Sequence of chain 3.A:
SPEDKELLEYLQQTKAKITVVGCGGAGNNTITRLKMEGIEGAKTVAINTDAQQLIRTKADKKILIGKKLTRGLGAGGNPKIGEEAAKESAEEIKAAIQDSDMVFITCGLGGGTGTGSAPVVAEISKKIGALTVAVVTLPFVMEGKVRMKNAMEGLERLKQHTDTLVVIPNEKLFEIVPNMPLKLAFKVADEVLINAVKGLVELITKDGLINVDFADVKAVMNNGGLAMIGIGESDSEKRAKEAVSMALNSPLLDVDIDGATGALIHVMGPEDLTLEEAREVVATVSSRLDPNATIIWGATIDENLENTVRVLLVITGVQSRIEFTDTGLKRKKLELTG

Binding-site contacts:
Ligand atom O2B contacts residue GLY47 of chain 3.A at 2.7 Å (h-bond).
Ligand atom O3G contacts residue THR135 of chain 3.A at 2.8 Å (h-bond).
Ligand atom PB contacts residue MG1 of chain 3.C at 3.5 Å.
Ligand atom N3 contacts residue PHE208 of chain 3.A at 3.7 Å.
Ligand atom C2' contacts residue GLU165 of chain 3.A at 3.1 Å.
Ligand atom O4' contacts residue GLY130 of chain 3.A at 3.7 Å.
Ligand atom O1G contacts residue GLY99 of chain 3.A at 2.5 Å (h-bond).
Ligand atom O2G contacts residue MG1 of chain 3.C at 2.7 Å.
Ligand atom N2 contacts residue ALA211 of chain 3.A at 3.5 Å.
Ligand atom C2 contacts residue ASP212 of chain 3.A at 3.1 Å.
Ligand atom O1A contacts residue ALA48 of chain 3.A at 2.5 Å (h-bond).
Ligand atom O3G contacts residue MG1 of chain 3.C at 2.8 Å.
Ligand atom C3' contacts residue ARG169 of chain 3.A at 3.4 Å.
Ligand atom PG contacts residue MG1 of chain 3.C at 3.2 Å.
Ligand atom O2B contacts residue MG1 of chain 3.C at 2.5 Å.
Ligand atom O1G contacts residue GLY98 of chain 3.A at 3.3 Å (h-bond).
Ligand atom O2' contacts residue PRO161 of chain 3.A at 3.4 Å.
Ligand atom O2B contacts residue GLY46 of chain 3.A at 3.4 Å.
Ligand atom O3' contacts residue PRO161 of chain 3.A at 3.6 Å.
Ligand atom O3G contacts residue ALA97 of chain 3.A at 3.5 Å (h-bond).
Ligand atom O3' contacts residue GLU165 of chain 3.A at 2.4 Å (salt-bridge).
Ligand atom O3B contacts residue THR135 of chain 3.A at 3.1 Å (h-bond).
Ligand atom O1G contacts residue GLY134 of chain 3.A at 3.3 Å (h-bond).
Ligand atom C4' contacts residue ARG169 of chain 3.A at 3.6 Å.
Ligand atom N2 contacts residue ASP212 of chain 3.A at 2.7 Å (salt-bridge).
Ligand atom O2' contacts residue GLU165 of chain 3.A at 2.6 Å (salt-bridge).
Ligand atom O1G contacts residue ALA97 of chain 3.A at 3.5 Å.
Ligand atom C2' contacts residue PHE208 of chain 3.A at 3.7 Å (hydrophobic).
Ligand atom C4 contacts residue ALA48 of chain 3.A at 3.7 Å (hydrophobic).
Ligand atom N1 contacts residue ASP212 of chain 3.A at 2.7 Å (salt-bridge).
Ligand atom C5' contacts residue ARG169 of chain 3.A at 3.0 Å.
Ligand atom O1B contacts residue GLY46 of chain 3.A at 3.5 Å.
Ligand atom C3' contacts residue GLU165 of chain 3.A at 3.1 Å.
Ligand atom O1B contacts residue THR135 of chain 3.A at 3.4 Å (h-bond).
Ligand atom O3B contacts residue GLY134 of chain 3.A at 2.9 Å (h-bond).
Ligand atom C4 contacts residue PHE208 of chain 3.A at 3.6 Å (hydrophobic).
Ligand atom O3' contacts residue ARG169 of chain 3.A at 3.1 Å (salt-bridge).
Ligand atom O1B contacts residue GLY136 of chain 3.A at 2.8 Å (h-bond).
Ligand atom O1A contacts residue GLY47 of chain 3.A at 2.8 Å (h-bond).
Ligand atom C3A contacts residue GLY133 of chain 3.A at 3.7 Å.

A small-molecule ligand and the protein it binds are described below.
Small molecule (SMILES): Nc1nc2c(ncn2[C@@H]2O[C@H](CO[P](=O)(O)C[P](=O)(O)OP(=O)(O)O)[C@@H](O)[C@H]2O)c(=O)[nH]1